Binding-site contacts:
Ligand atom C5 contacts residue ASN421 of chain 1.G at 3.6 Å.
Ligand atom C2 contacts residue ASN421 of chain 1.G at 2.5 Å.
Ligand atom C8 contacts residue ASN241 of chain 1.G at 3.9 Å.
Ligand atom C1 contacts residue SER270 of chain 1.G at 4.2 Å.
Ligand atom O7 contacts residue ASN421 of chain 1.G at 3.8 Å.
Ligand atom C8 contacts residue NAG1 of chain 1.NA at 3.6 Å.
Ligand atom C8 contacts residue ASN421 of chain 1.G at 4.0 Å.
Ligand atom C8 contacts residue SER419 of chain 1.G at 4.4 Å.
Ligand atom O5 contacts residue ASN421 of chain 1.G at 2.3 Å (h-bond).
Ligand atom O5 contacts residue SER270 of chain 1.G at 3.8 Å.
Ligand atom N2 contacts residue ASN421 of chain 1.G at 3.0 Å (h-bond).
Ligand atom C7 contacts residue ASN421 of chain 1.G at 3.4 Å.
Ligand atom C1 contacts residue ASN421 of chain 1.G at 1.4 Å.
Ligand atom C3 contacts residue ASN421 of chain 1.G at 3.8 Å.
Ligand atom C4 contacts residue ASN421 of chain 1.G at 4.2 Å.

Sequence of chain 1.G:
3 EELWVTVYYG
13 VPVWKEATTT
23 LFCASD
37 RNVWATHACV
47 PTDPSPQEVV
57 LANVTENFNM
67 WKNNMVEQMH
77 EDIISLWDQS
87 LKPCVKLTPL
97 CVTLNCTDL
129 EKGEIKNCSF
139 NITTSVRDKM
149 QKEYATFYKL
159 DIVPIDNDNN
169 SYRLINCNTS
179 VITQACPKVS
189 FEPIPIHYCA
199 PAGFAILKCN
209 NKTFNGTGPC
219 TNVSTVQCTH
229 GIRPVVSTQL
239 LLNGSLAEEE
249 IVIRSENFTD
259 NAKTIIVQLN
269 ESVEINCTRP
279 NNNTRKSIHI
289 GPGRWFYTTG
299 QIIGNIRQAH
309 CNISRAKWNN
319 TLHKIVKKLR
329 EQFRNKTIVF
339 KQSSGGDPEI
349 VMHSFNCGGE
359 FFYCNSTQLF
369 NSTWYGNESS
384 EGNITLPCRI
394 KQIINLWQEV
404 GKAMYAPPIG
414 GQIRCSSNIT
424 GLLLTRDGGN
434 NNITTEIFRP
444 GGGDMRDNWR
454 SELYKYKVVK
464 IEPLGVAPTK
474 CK

This small molecule binds to this protein.
Small molecule (SMILES): CC(=O)N[C@H]1[C@H](O[C@H]2[C@H](O)[C@@H](NC(C)=O)CO[C@@H]2CO)O[C@H](CO)[C@@H](O)[C@@H]1O